Binding-site contacts:
Ligand atom C5 contacts residue THR255 of chain 1.A at 3.6 Å.
Ligand atom C8 contacts residue ASN253 of chain 1.A at 3.8 Å.
Ligand atom C5 contacts residue ASN253 of chain 1.A at 3.6 Å.
Ligand atom C6 contacts residue THR255 of chain 1.A at 4.3 Å.
Ligand atom C2 contacts residue THR255 of chain 1.A at 4.4 Å.
Ligand atom C2 contacts residue ASN253 of chain 1.A at 2.5 Å.
Ligand atom C7 contacts residue MET240 of chain 1.A at 4.2 Å (hydrophobic).
Ligand atom C4 contacts residue ASN253 of chain 1.A at 4.2 Å.
Ligand atom O7 contacts residue ASN253 of chain 1.A at 4.3 Å.
Ligand atom O5 contacts residue ASN253 of chain 1.A at 2.3 Å (h-bond).
Ligand atom C7 contacts residue ASN253 of chain 1.A at 3.4 Å.
Ligand atom O5 contacts residue THR255 of chain 1.A at 3.7 Å.
Ligand atom O7 contacts residue THR239 of chain 1.A at 4.1 Å.
Ligand atom C1 contacts residue THR255 of chain 1.A at 3.5 Å.
Ligand atom O7 contacts residue MET240 of chain 1.A at 4.2 Å.
Ligand atom N2 contacts residue ASN253 of chain 1.A at 2.9 Å (h-bond).
Ligand atom C1 contacts residue ASN253 of chain 1.A at 1.4 Å.
Ligand atom C8 contacts residue MET240 of chain 1.A at 3.8 Å (hydrophobic).
Ligand atom C3 contacts residue ASN253 of chain 1.A at 3.8 Å.

Sequence of chain 1.A:
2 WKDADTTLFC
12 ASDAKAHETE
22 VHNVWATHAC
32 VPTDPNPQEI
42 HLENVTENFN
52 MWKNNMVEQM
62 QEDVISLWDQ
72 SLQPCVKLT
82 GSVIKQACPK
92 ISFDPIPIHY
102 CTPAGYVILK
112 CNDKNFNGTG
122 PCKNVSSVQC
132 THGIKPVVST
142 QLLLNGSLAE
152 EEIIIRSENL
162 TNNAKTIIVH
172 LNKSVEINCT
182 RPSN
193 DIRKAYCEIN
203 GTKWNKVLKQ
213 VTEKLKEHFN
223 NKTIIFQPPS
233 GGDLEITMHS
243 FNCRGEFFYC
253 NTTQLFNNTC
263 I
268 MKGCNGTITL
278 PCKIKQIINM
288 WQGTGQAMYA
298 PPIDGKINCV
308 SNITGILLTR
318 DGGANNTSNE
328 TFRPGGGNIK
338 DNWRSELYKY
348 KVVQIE

A protein and the small-molecule ligand that binds it are described below.
Small molecule (SMILES): CC(=O)N[C@@H]1[C@@H](O)[C@H](O)[C@@H](CO)O[C@H]1O